The small molecule below binds the protein below.
Small molecule (SMILES): CC(=O)N[C@@H]1[C@@H](O)[C@H](O)[C@@H](CO)O[C@H]1O

Sequence of chain 1.H:
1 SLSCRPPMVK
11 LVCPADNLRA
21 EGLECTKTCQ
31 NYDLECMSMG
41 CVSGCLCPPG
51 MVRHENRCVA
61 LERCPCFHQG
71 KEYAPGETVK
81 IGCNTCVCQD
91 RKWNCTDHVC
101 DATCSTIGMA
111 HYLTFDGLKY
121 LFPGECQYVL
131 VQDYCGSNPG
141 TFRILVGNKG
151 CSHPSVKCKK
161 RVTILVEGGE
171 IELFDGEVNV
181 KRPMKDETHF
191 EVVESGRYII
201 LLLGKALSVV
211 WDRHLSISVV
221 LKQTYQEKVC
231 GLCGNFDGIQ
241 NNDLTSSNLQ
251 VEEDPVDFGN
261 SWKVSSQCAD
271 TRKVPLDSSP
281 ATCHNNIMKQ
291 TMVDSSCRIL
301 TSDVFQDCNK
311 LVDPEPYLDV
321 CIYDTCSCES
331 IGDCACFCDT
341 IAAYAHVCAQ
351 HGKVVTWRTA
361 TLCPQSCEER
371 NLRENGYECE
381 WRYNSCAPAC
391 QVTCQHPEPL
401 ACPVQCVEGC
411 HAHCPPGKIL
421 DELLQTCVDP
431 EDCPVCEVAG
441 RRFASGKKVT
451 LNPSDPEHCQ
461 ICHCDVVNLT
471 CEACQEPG

Binding-site contacts:
Ligand atom C5 contacts residue ASN384 of chain 1.H at 3.6 Å.
Ligand atom O7 contacts residue ASN384 of chain 1.H at 3.9 Å.
Ligand atom C1 contacts residue ASN384 of chain 1.H at 1.4 Å.
Ligand atom O6 contacts residue PRO388 of chain 1.H at 3.8 Å.
Ligand atom O6 contacts residue ALA387 of chain 1.H at 4.1 Å.
Ligand atom C4 contacts residue ASN384 of chain 1.H at 4.2 Å.
Ligand atom O6 contacts residue CYS386 of chain 1.H at 4.4 Å.
Ligand atom C7 contacts residue ASN384 of chain 1.H at 3.6 Å.
Ligand atom O6 contacts residue ASN384 of chain 1.H at 4.1 Å.
Ligand atom C3 contacts residue ASN384 of chain 1.H at 3.8 Å.
Ligand atom N2 contacts residue ASN384 of chain 1.H at 2.9 Å (h-bond).
Ligand atom C2 contacts residue ASN384 of chain 1.H at 2.5 Å.
Ligand atom O5 contacts residue ASN384 of chain 1.H at 2.3 Å (h-bond).
Ligand atom O7 contacts residue ARG382 of chain 1.H at 3.9 Å.